Sequence of chain 1.A:
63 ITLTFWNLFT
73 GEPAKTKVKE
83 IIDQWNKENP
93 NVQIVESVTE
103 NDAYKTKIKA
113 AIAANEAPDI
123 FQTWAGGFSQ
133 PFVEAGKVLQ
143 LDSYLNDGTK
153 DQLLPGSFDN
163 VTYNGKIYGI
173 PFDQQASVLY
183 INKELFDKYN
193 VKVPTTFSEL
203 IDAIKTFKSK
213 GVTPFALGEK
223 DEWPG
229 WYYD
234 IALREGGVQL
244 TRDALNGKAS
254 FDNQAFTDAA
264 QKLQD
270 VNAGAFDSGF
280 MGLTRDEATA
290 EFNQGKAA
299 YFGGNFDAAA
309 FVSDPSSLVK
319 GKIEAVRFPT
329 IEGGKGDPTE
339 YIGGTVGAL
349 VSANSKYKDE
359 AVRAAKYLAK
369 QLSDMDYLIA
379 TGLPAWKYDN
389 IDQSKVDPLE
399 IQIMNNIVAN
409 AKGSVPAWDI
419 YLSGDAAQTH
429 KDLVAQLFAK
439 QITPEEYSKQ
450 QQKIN

Binding-site contacts:
Ligand atom C1 contacts residue TRP126 of chain 1.A at 3.7 Å (hydrophobic).
Ligand atom O4 contacts residue TRP229 of chain 1.A at 2.9 Å (h-bond).
Ligand atom O1 contacts residue GLY73 of chain 1.A at 2.9 Å (h-bond).
Ligand atom O5 contacts residue ARG284 of chain 1.A at 3.0 Å (salt-bridge).
Ligand atom O5 contacts residue THR379 of chain 1.A at 3.5 Å.
Ligand atom O4 contacts residue TRP126 of chain 1.A at 3.1 Å (h-bond).
Ligand atom O4 contacts residue ALA415 of chain 1.A at 3.5 Å.
Ligand atom O2 contacts residue THR72 of chain 1.A at 3.2 Å (h-bond).
Ligand atom C3 contacts residue LYS107 of chain 1.A at 3.7 Å.
Ligand atom O2 contacts residue TRP126 of chain 1.A at 3.7 Å.
Ligand atom C2 contacts residue LEU70 of chain 1.A at 3.7 Å (hydrophobic).
Ligand atom C3 contacts residue TRP225 of chain 1.A at 3.7 Å (hydrophobic).
Ligand atom O5 contacts residue TRP126 of chain 1.A at 3.5 Å (h-bond).
Ligand atom C5 contacts residue TRP229 of chain 1.A at 3.6 Å (hydrophobic).
Ligand atom O3 contacts residue LYS107 of chain 1.A at 2.9 Å (salt-bridge).
Ligand atom C2 contacts residue LYS107 of chain 1.A at 3.7 Å.
Ligand atom C4 contacts residue ASP417 of chain 1.A at 3.5 Å.
Ligand atom O3 contacts residue ASP417 of chain 1.A at 2.6 Å (salt-bridge).
Ligand atom C5 contacts residue GLN177 of chain 1.A at 3.5 Å.
Ligand atom C2 contacts residue ASN103 of chain 1.A at 3.8 Å.
Ligand atom C3 contacts residue TRP126 of chain 1.A at 3.7 Å (hydrophobic).
Ligand atom O5 contacts residue PHE71 of chain 1.A at 3.7 Å.
Ligand atom O2 contacts residue LYS107 of chain 1.A at 2.9 Å (salt-bridge).
Ligand atom O5 contacts residue GLN177 of chain 1.A at 3.1 Å (h-bond).
Ligand atom C3 contacts residue ARG284 of chain 1.A at 3.6 Å.
Ligand atom O2 contacts residue LEU70 of chain 1.A at 3.8 Å.
Ligand atom C5 contacts residue ARG284 of chain 1.A at 3.7 Å.
Ligand atom C3 contacts residue ASP417 of chain 1.A at 3.6 Å.
Ligand atom O2 contacts residue GLY73 of chain 1.A at 3.3 Å (h-bond).
Ligand atom O5 contacts residue PHE304 of chain 1.A at 3.6 Å.
Ligand atom O3 contacts residue TRP126 of chain 1.A at 3.2 Å (h-bond).
Ligand atom C5 contacts residue ASN103 of chain 1.A at 3.6 Å.
Ligand atom C2 contacts residue TRP126 of chain 1.A at 3.7 Å (hydrophobic).
Ligand atom O4 contacts residue ASP417 of chain 1.A at 2.6 Å (salt-bridge).
Ligand atom O3 contacts residue ARG284 of chain 1.A at 2.9 Å (salt-bridge).
Ligand atom O2 contacts residue ASN103 of chain 1.A at 2.6 Å (h-bond).
Ligand atom O4 contacts residue ASN103 of chain 1.A at 3.6 Å.
Ligand atom C1 contacts residue PHE71 of chain 1.A at 3.8 Å (hydrophobic).
Ligand atom C2 contacts residue THR72 of chain 1.A at 3.8 Å.
Ligand atom O3 contacts residue GLN177 of chain 1.A at 2.9 Å (h-bond).

The small molecule below binds the protein below.
Small molecule (SMILES): O=C1OC[C@@H](O[C@@H]2OC[C@@H](O[C@@H]3OC[C@@H](O)[C@H](O)[C@H]3O)[C@H](O)[C@H]2O)[C@H](O)[C@H]1O